Binding-site contacts:
Ligand atom C7 contacts residue ASN303 of chain 1.E at 3.3 Å.
Ligand atom N2 contacts residue ASN303 of chain 1.E at 2.9 Å (h-bond).
Ligand atom O5 contacts residue ASN303 of chain 1.E at 2.4 Å (h-bond).
Ligand atom C4 contacts residue GLU291 of chain 1.E at 4.5 Å.
Ligand atom O7 contacts residue GLY301 of chain 1.E at 4.2 Å.
Ligand atom C2 contacts residue ASN303 of chain 1.E at 2.4 Å.
Ligand atom C3 contacts residue ASN303 of chain 1.E at 3.8 Å.
Ligand atom O7 contacts residue GLU291 of chain 1.E at 3.9 Å.
Ligand atom C4 contacts residue ASN303 of chain 1.E at 4.2 Å.
Ligand atom C1 contacts residue GLU291 of chain 1.E at 3.7 Å.
Ligand atom O3 contacts residue GLU291 of chain 1.E at 4.4 Å.
Ligand atom C8 contacts residue ASN303 of chain 1.E at 3.3 Å.
Ligand atom C8 contacts residue GLU291 of chain 1.E at 3.2 Å.
Ligand atom O7 contacts residue ASN303 of chain 1.E at 4.2 Å.
Ligand atom C5 contacts residue ASN303 of chain 1.E at 3.7 Å.
Ligand atom C7 contacts residue GLU291 of chain 1.E at 4.2 Å.
Ligand atom C3 contacts residue GLU291 of chain 1.E at 3.6 Å.
Ligand atom C5 contacts residue GLU291 of chain 1.E at 4.3 Å.
Ligand atom C1 contacts residue ASN303 of chain 1.E at 1.4 Å.
Ligand atom O7 contacts residue LEU302 of chain 1.E at 4.3 Å.
Ligand atom C2 contacts residue GLU291 of chain 1.E at 3.8 Å.
Ligand atom N2 contacts residue GLU291 of chain 1.E at 3.5 Å (salt-bridge).
Ligand atom O5 contacts residue GLU291 of chain 1.E at 4.5 Å.

A protein and the small-molecule ligand that binds it are described below.
Small molecule (SMILES): CC(=O)N[C@H]1[C@H](O[C@H]2[C@H](O)[C@@H](NC(C)=O)CO[C@@H]2CO)O[C@H](CO)[C@@H](O)[C@@H]1O

Sequence of chain 1.E:
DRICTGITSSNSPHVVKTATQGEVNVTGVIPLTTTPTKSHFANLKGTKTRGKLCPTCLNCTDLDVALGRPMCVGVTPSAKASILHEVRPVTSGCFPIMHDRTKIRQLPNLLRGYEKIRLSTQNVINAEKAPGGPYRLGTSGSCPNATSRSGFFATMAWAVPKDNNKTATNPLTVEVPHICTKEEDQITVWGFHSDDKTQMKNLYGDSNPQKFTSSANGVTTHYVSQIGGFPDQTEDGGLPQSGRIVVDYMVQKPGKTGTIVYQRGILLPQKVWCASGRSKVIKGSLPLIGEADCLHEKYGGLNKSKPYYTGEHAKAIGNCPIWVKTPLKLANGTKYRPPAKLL